Binding-site contacts:
Ligand atom N2 contacts residue GLY228 of chain 1.B at 3.6 Å (h-bond).
Ligand atom C4 contacts residue GLY228 of chain 1.B at 3.6 Å.
Ligand atom O3 contacts residue TRP227 of chain 1.B at 3.5 Å.
Ligand atom C3 contacts residue GLY228 of chain 1.B at 3.7 Å.
Ligand atom C3 contacts residue ALA200 of chain 1.B at 3.2 Å (hydrophobic).
Ligand atom C2 contacts residue GLY238 of chain 1.B at 3.7 Å.
Ligand atom C6 contacts residue GLY230 of chain 1.B at 3.4 Å.
Ligand atom S6 contacts residue TRP227 of chain 1.B at 3.5 Å.
Ligand atom CL1 contacts residue TYR240 of chain 1.B at 3.6 Å.
Ligand atom C20 contacts residue HIS43 of chain 1.B at 3.1 Å.
Ligand atom CL1 contacts residue TRP227 of chain 1.B at 3.6 Å.
Ligand atom C17 contacts residue TRP227 of chain 1.B at 3.7 Å (hydrophobic).
Ligand atom S6 contacts residue VAL225 of chain 1.B at 3.6 Å.
Ligand atom C23 contacts residue TRP50 of chain 1.B at 3.7 Å (hydrophobic).
Ligand atom O2 contacts residue CYS231 of chain 1.B at 3.6 Å (h-bond).
Ligand atom C1 contacts residue TRP227 of chain 1.B at 3.5 Å (hydrophobic).
Ligand atom C1 contacts residue ALA200 of chain 1.B at 3.8 Å (hydrophobic).
Ligand atom O1 contacts residue GLY230 of chain 1.B at 3.3 Å (h-bond).
Ligand atom C3 contacts residue GLY230 of chain 1.B at 3.6 Å.
Ligand atom C16 contacts residue TRP227 of chain 1.B at 3.8 Å (hydrophobic).
Ligand atom C19 contacts residue TRP50 of chain 1.B at 3.7 Å (hydrophobic).
Ligand atom C8 contacts residue GLU202 of chain 1.B at 3.6 Å.
Ligand atom CL1 contacts residue PHE239 of chain 1.B at 3.3 Å.
Ligand atom C22 contacts residue HIS43 of chain 1.B at 3.8 Å.
Ligand atom C12 contacts residue GLY228 of chain 1.B at 3.2 Å.
Ligand atom C6 contacts residue CYS231 of chain 1.B at 3.7 Å (hydrophobic).
Ligand atom O1 contacts residue CYS231 of chain 1.B at 3.8 Å.
Ligand atom C22 contacts residue TYR47 of chain 1.B at 3.6 Å (hydrophobic).
Ligand atom C8 contacts residue CYS201 of chain 1.B at 3.6 Å (hydrophobic).
Ligand atom O2 contacts residue GLU202 of chain 1.B at 3.3 Å (salt-bridge).
Ligand atom C23 contacts residue TYR47 of chain 1.B at 3.3 Å (hydrophobic).
Ligand atom C15 contacts residue GLY228 of chain 1.B at 3.0 Å.
Ligand atom CL1 contacts residue GLY238 of chain 1.B at 3.6 Å.
Ligand atom C2 contacts residue ASP199 of chain 1.B at 3.2 Å.
Ligand atom S6 contacts residue GLY228 of chain 1.B at 3.7 Å.
Ligand atom C2 contacts residue ALA200 of chain 1.B at 3.5 Å (hydrophobic).
Ligand atom N3 contacts residue TRP50 of chain 1.B at 3.8 Å.
Ligand atom O3 contacts residue GLY228 of chain 1.B at 3.1 Å (h-bond).
Ligand atom O5 contacts residue HIS43 of chain 1.B at 3.1 Å.
Ligand atom CL1 contacts residue VAL225 of chain 1.B at 3.6 Å.

A small-molecule ligand and the protein it binds are described below.
Small molecule (SMILES): C/C(=C\S(=O)(=O)N[C@H]1CCN([C@@H](C)C(=O)N2CCOCC2)C1=O)c1ccc(Cl)s1

Sequence of chain 1.B:
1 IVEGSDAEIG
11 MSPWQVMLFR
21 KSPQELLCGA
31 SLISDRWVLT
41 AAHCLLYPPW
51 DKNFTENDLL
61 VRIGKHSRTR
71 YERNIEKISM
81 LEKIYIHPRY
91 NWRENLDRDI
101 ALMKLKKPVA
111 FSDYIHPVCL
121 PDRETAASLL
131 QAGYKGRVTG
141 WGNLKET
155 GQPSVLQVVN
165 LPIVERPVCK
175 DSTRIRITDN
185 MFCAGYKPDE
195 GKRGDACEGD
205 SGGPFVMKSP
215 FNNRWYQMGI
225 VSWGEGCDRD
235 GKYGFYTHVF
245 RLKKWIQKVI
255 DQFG